The protein below binds the small molecule below.
Small molecule (SMILES): O=c1c(O)c(-c2ccc(O)c(O)c2)oc2cc(O)cc(O)c12

Sequence of chain 2.B:
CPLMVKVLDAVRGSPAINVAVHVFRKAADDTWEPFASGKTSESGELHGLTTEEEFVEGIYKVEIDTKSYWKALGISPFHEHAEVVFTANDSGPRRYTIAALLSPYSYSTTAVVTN

Sequence of chain 1.B:
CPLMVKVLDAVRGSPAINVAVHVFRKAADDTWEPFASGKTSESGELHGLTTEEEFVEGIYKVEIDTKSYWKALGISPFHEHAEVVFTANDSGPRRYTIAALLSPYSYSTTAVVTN

Binding-site contacts:
Ligand atom O30 contacts residue QUE1 of chain 2.D at 0.9 Å.
Ligand atom C19 contacts residue QUE1 of chain 2.D at 0.7 Å.
Ligand atom O27 contacts residue THR119 of chain 1.B at 3.3 Å (h-bond).
Ligand atom C4 contacts residue QUE1 of chain 2.D at 0.7 Å.
Ligand atom C9 contacts residue LEU17 of chain 2.B at 3.5 Å (hydrophobic).
Ligand atom C9 contacts residue QUE1 of chain 2.D at 0.7 Å.
Ligand atom C10 contacts residue ALA108 of chain 1.B at 3.5 Å (hydrophobic).
Ligand atom C2 contacts residue LYS15 of chain 1.B at 3.5 Å.
Ligand atom C18 contacts residue QUE1 of chain 2.D at 1.0 Å.
Ligand atom O13 contacts residue QUE1 of chain 2.D at 0.6 Å.
Ligand atom O29 contacts residue QUE1 of chain 2.D at 1.8 Å (h-bond).
Ligand atom O27 contacts residue LEU17 of chain 2.B at 2.9 Å.
Ligand atom C6 contacts residue QUE1 of chain 2.D at 0.9 Å.
Ligand atom C5 contacts residue QUE1 of chain 2.D at 0.6 Å.
Ligand atom C18 contacts residue SER117 of chain 2.B at 3.4 Å.
Ligand atom C10 contacts residue QUE1 of chain 2.D at 0.6 Å.
Ligand atom C10 contacts residue LEU17 of chain 2.B at 3.1 Å (hydrophobic).
Ligand atom C1 contacts residue QUE1 of chain 2.D at 1.0 Å.
Ligand atom C14 contacts residue QUE1 of chain 2.D at 0.8 Å.
Ligand atom O13 contacts residue ALA108 of chain 1.B at 3.3 Å.
Ligand atom O30 contacts residue LYS15 of chain 1.B at 3.4 Å.
Ligand atom O23 contacts residue THR119 of chain 2.B at 3.2 Å.
Ligand atom O24 contacts residue SER117 of chain 1.B at 3.5 Å (h-bond).
Ligand atom C11 contacts residue QUE1 of chain 2.D at 0.6 Å.
Ligand atom O27 contacts residue QUE1 of chain 2.D at 1.9 Å (h-bond).
Ligand atom O12 contacts residue QUE1 of chain 2.D at 0.6 Å.
Ligand atom C15 contacts residue QUE1 of chain 2.D at 0.7 Å.
Ligand atom O23 contacts residue SER117 of chain 2.B at 2.9 Å (h-bond).
Ligand atom C1 contacts residue LYS15 of chain 1.B at 3.3 Å.
Ligand atom O24 contacts residue SER117 of chain 2.B at 2.3 Å (h-bond).
Ligand atom O24 contacts residue LEU110 of chain 1.B at 3.4 Å.
Ligand atom C16 contacts residue QUE1 of chain 2.D at 0.7 Å.
Ligand atom C17 contacts residue QUE1 of chain 2.D at 0.7 Å.
Ligand atom C3 contacts residue QUE1 of chain 2.D at 0.7 Å.
Ligand atom C5 contacts residue LEU17 of chain 1.B at 3.6 Å (hydrophobic).
Ligand atom C2 contacts residue QUE1 of chain 2.D at 0.9 Å.
Ligand atom O23 contacts residue QUE1 of chain 2.D at 2.2 Å.
Ligand atom O24 contacts residue QUE1 of chain 2.D at 1.4 Å (h-bond).
Ligand atom C17 contacts residue SER117 of chain 2.B at 3.2 Å.
Ligand atom O27 contacts residue ALA108 of chain 1.B at 2.9 Å.